A protein and the small-molecule ligand that binds it are described below.
Small molecule (SMILES): OC[C@H]1C[C@@H](Nc2ncnc3ccccc23)[C@H](O)[C@@H]1O

Binding-site contacts:
Ligand atom C4 contacts residue GLY344 of chain 1.A at 3.7 Å.
Ligand atom C9 contacts residue GLY344 of chain 1.A at 3.6 Å.
Ligand atom C13 contacts residue ARG347 of chain 1.A at 3.7 Å.
Ligand atom N1 contacts residue LYS276 of chain 1.A at 3.8 Å.
Ligand atom C7 contacts residue SER280 of chain 1.A at 3.5 Å.
Ligand atom C2 contacts residue GLU273 of chain 1.A at 3.8 Å.
Ligand atom O1 contacts residue GLY235 of chain 1.A at 3.4 Å.
Ligand atom N2 contacts residue SER280 of chain 1.A at 2.7 Å (h-bond).
Ligand atom C contacts residue EDO1 of chain 1.L at 3.5 Å.
Ligand atom C3 contacts residue GLY207 of chain 1.A at 3.6 Å.
Ligand atom O contacts residue GLY207 of chain 1.A at 3.4 Å (h-bond).
Ligand atom C13 contacts residue SER280 of chain 1.A at 3.7 Å.
Ligand atom O1 contacts residue LYS276 of chain 1.A at 3.2 Å (salt-bridge).
Ligand atom C5 contacts residue THR19 of chain 1.A at 3.5 Å.
Ligand atom O2 contacts residue GLU273 of chain 1.A at 2.8 Å (salt-bridge).
Ligand atom C9 contacts residue ARG277 of chain 1.A at 3.7 Å.
Ligand atom O2 contacts residue ARG277 of chain 1.A at 3.4 Å (salt-bridge).
Ligand atom N contacts residue EDO1 of chain 1.L at 2.8 Å (h-bond).
Ligand atom C7 contacts residue GLY344 of chain 1.A at 3.5 Å.
Ligand atom C8 contacts residue SER280 of chain 1.A at 3.7 Å.
Ligand atom C1 contacts residue EDO1 of chain 1.L at 3.8 Å.
Ligand atom N1 contacts residue GLY344 of chain 1.A at 3.4 Å (h-bond).
Ligand atom C6 contacts residue GLY344 of chain 1.A at 3.5 Å.
Ligand atom C5 contacts residue PO41 of chain 1.C at 3.8 Å.
Ligand atom C4 contacts residue EDO1 of chain 1.L at 3.4 Å.
Ligand atom O2 contacts residue LYS276 of chain 1.A at 2.9 Å (salt-bridge).
Ligand atom C6 contacts residue EDO1 of chain 1.L at 3.8 Å.
Ligand atom O contacts residue PO41 of chain 1.C at 2.7 Å (h-bond).
Ligand atom C10 contacts residue EDO1 of chain 1.L at 3.2 Å.
Ligand atom C1 contacts residue GLU273 of chain 1.A at 3.4 Å.
Ligand atom N2 contacts residue GLY344 of chain 1.A at 3.7 Å.
Ligand atom C5 contacts residue GLY207 of chain 1.A at 3.7 Å.
Ligand atom C8 contacts residue GLY344 of chain 1.A at 3.8 Å.
Ligand atom C5 contacts residue TYR20 of chain 1.A at 3.6 Å (hydrophobic).
Ligand atom C12 contacts residue ARG347 of chain 1.A at 3.6 Å.
Ligand atom C1 contacts residue LYS276 of chain 1.A at 3.8 Å.
Ligand atom C1 contacts residue ARG277 of chain 1.A at 3.8 Å.
Ligand atom C13 contacts residue ARG277 of chain 1.A at 3.8 Å.
Ligand atom C11 contacts residue ARG347 of chain 1.A at 3.8 Å.
Ligand atom C4 contacts residue SER345 of chain 1.A at 3.7 Å.

Sequence of chain 1.A:
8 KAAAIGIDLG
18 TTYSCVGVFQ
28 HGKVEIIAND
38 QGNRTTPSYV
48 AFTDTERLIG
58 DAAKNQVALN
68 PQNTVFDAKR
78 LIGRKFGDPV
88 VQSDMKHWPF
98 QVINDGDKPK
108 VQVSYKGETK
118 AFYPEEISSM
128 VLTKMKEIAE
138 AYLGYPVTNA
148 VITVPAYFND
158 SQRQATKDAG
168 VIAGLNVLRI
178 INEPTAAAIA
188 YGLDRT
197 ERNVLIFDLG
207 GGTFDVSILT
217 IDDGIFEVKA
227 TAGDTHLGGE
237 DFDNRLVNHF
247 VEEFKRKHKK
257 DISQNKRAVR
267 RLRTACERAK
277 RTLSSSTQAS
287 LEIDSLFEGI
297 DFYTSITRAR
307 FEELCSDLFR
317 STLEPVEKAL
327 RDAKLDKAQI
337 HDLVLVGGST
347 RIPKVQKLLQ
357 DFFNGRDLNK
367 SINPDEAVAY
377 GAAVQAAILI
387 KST